Sequence of chain 1.A:
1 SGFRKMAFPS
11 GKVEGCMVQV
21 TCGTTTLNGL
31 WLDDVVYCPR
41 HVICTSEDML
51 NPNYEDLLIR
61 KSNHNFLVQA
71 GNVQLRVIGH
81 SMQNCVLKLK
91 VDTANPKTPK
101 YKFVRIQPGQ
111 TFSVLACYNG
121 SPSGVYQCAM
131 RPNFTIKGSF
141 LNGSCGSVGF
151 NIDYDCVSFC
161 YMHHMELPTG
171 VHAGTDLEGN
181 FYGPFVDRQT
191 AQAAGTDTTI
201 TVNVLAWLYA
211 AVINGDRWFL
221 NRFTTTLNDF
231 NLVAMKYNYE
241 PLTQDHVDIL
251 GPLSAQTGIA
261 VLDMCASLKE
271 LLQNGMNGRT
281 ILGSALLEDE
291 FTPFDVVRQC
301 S

Sequence of chain 2.A:
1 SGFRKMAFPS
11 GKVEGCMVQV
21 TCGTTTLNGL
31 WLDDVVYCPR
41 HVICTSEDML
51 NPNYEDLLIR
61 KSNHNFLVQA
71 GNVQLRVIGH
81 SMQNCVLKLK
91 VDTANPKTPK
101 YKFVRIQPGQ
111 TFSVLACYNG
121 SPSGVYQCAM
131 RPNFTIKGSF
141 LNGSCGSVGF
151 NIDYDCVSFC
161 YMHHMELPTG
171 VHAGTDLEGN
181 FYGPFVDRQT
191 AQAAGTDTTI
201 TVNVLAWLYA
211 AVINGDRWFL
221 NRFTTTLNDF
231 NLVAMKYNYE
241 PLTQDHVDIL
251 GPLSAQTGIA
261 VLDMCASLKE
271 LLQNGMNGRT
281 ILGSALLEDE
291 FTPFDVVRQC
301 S

The small molecule below binds the protein below.
Small molecule (SMILES): Cc1cc(C(=O)N[C@@H](C)C(=O)N[C@H](C(=O)N[C@@H](CC(C)C)C(=O)N[C@H](/C=C/C(=O)OCc2ccccc2)C[C@@H]2CCNC2=O)C(C)C)no1

Binding-site contacts:
Ligand atom O contacts residue LEU27 of chain 1.A at 3.6 Å.
Ligand atom N contacts residue GLN189 of chain 1.A at 3.1 Å (h-bond).
Ligand atom CB contacts residue ARG188 of chain 1.A at 3.7 Å.
Ligand atom CB contacts residue THR190 of chain 1.A at 3.4 Å.
Ligand atom O contacts residue CYS145 of chain 1.A at 3.2 Å (h-bond).
Ligand atom O contacts residue MET165 of chain 1.A at 3.2 Å.
Ligand atom N6 contacts residue GLU166 of chain 1.A at 3.1 Å (salt-bridge).
Ligand atom O8 contacts residue HIS172 of chain 1.A at 3.5 Å.
Ligand atom N contacts residue PRO168 of chain 1.A at 3.7 Å.
Ligand atom C contacts residue CYS145 of chain 1.A at 3.7 Å (hydrophobic).
Ligand atom CA contacts residue CYS145 of chain 1.A at 2.6 Å (hydrophobic).
Ligand atom O contacts residue PRO168 of chain 1.A at 3.2 Å.
Ligand atom CA contacts residue GLN189 of chain 1.A at 3.6 Å.
Ligand atom N6 contacts residue PHE140 of chain 1.A at 3.3 Å (h-bond).
Ligand atom N contacts residue GLU166 of chain 1.A at 3.0 Å (salt-bridge).
Ligand atom C contacts residue PRO168 of chain 1.A at 3.6 Å (hydrophobic).
Ligand atom O contacts residue GLY143 of chain 1.A at 3.1 Å.
Ligand atom N contacts residue HIS164 of chain 1.A at 2.8 Å (h-bond).
Ligand atom N contacts residue CYS145 of chain 1.A at 3.0 Å (h-bond).
Ligand atom CA contacts residue HIS164 of chain 1.A at 3.5 Å.
Ligand atom O8 contacts residue GLU166 of chain 1.A at 3.5 Å.
Ligand atom C5 contacts residue THR26 of chain 1.A at 3.6 Å.
Ligand atom O8 contacts residue HIS163 of chain 1.A at 2.6 Å (h-bond).
Ligand atom CA contacts residue THR190 of chain 1.A at 3.7 Å.
Ligand atom N contacts residue THR190 of chain 1.A at 2.8 Å (h-bond).
Ligand atom C25 contacts residue CYS145 of chain 1.A at 3.1 Å (hydrophobic).
Ligand atom C25 contacts residue HIS163 of chain 1.A at 3.7 Å.
Ligand atom O contacts residue GLY143 of chain 1.A at 3.3 Å (h-bond).
Ligand atom C27 contacts residue ASN142 of chain 1.A at 3.3 Å.
Ligand atom C29 contacts residue HIS163 of chain 1.A at 3.6 Å.
Ligand atom O8 contacts residue PHE140 of chain 1.A at 3.4 Å.
Ligand atom C28 contacts residue ASN142 of chain 1.A at 3.5 Å.
Ligand atom O contacts residue SER144 of chain 1.A at 3.7 Å.
Ligand atom C20 contacts residue CYS145 of chain 1.A at 1.8 Å (hydrophobic).
Ligand atom C29 contacts residue GLU166 of chain 1.A at 3.5 Å.
Ligand atom C contacts residue GLY143 of chain 1.A at 3.6 Å.
Ligand atom O contacts residue GLU166 of chain 1.A at 2.8 Å (salt-bridge).
Ligand atom CA contacts residue GLU166 of chain 1.A at 3.7 Å.
Ligand atom O contacts residue GLN189 of chain 1.A at 3.2 Å.
Ligand atom C21 contacts residue CYS145 of chain 1.A at 3.0 Å (hydrophobic).